A protein and the small-molecule ligand that binds it are described below.
Small molecule (SMILES): COc1cc2c(Nc3cc(Cl)c(OC)c(Cl)c3)c(C#N)cnc2cc1OCCCN1CCN(C)CC1

Sequence of chain 1.A:
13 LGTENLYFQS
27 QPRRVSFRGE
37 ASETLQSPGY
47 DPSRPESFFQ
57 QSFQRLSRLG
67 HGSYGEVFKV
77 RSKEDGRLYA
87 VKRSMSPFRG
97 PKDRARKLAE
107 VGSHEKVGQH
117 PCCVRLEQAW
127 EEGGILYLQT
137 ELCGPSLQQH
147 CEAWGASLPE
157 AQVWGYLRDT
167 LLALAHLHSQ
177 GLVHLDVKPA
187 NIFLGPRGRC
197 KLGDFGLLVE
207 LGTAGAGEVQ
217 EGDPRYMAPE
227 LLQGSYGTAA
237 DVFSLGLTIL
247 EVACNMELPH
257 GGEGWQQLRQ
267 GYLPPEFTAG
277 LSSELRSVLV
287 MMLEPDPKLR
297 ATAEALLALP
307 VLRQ

Binding-site contacts:
Ligand atom OAV contacts residue LEU65 of chain 1.A at 3.8 Å.
Ligand atom NAT contacts residue CYS139 of chain 1.A at 3.0 Å (h-bond).
Ligand atom CAK contacts residue LEU138 of chain 1.A at 3.8 Å (hydrophobic).
Ligand atom O02 contacts residue LYS88 of chain 1.A at 3.0 Å.
Ligand atom OAV contacts residue GLN145 of chain 1.A at 3.2 Å (h-bond).
Ligand atom OAW contacts residue GLN145 of chain 1.A at 3.7 Å.
Ligand atom CAM contacts residue PRO141 of chain 1.A at 3.7 Å (hydrophobic).
Ligand atom CBD contacts residue GLY140 of chain 1.A at 3.8 Å.
Ligand atom CL2 contacts residue THR136 of chain 1.A at 3.6 Å.
Ligand atom CAZ contacts residue VAL73 of chain 1.A at 3.6 Å (hydrophobic).
Ligand atom CAK contacts residue GLY140 of chain 1.A at 3.4 Å.
Ligand atom CL2 contacts residue ALA86 of chain 1.A at 3.6 Å.
Ligand atom CAA contacts residue LEU65 of chain 1.A at 3.3 Å (hydrophobic).
Ligand atom OAW contacts residue LEU65 of chain 1.A at 3.6 Å.
Ligand atom C01 contacts residue GLU106 of chain 1.A at 3.5 Å.
Ligand atom CL1 contacts residue LYS88 of chain 1.A at 3.7 Å.
Ligand atom NAU contacts residue EDO1 of chain 1.D at 2.9 Å (h-bond).
Ligand atom CAK contacts residue CYS139 of chain 1.A at 3.4 Å (hydrophobic).
Ligand atom CAL contacts residue EDO1 of chain 1.D at 3.4 Å.
Ligand atom CAH contacts residue CYS139 of chain 1.A at 3.6 Å (hydrophobic).
Ligand atom CBB contacts residue EDO1 of chain 1.D at 3.5 Å.
Ligand atom CAJ contacts residue EDO1 of chain 1.D at 3.7 Å.
Ligand atom CL2 contacts residue LYS88 of chain 1.A at 3.4 Å.
Ligand atom CBE contacts residue PHE189 of chain 1.A at 3.4 Å (hydrophobic).
Ligand atom CBG contacts residue PHE189 of chain 1.A at 3.4 Å (hydrophobic).
Ligand atom NAD contacts residue VAL120 of chain 1.A at 3.5 Å.
Ligand atom CAN contacts residue CYS139 of chain 1.A at 3.4 Å (hydrophobic).
Ligand atom OAW contacts residue GLY140 of chain 1.A at 3.8 Å.
Ligand atom CAN contacts residue GLY140 of chain 1.A at 3.5 Å.
Ligand atom CAL contacts residue PHE189 of chain 1.A at 3.5 Å (hydrophobic).
Ligand atom CL2 contacts residue LEU134 of chain 1.A at 3.3 Å.
Ligand atom CAG contacts residue THR136 of chain 1.A at 3.4 Å.
Ligand atom CAH contacts residue GLU137 of chain 1.A at 3.4 Å.
Ligand atom NAU contacts residue PHE189 of chain 1.A at 3.4 Å.
Ligand atom NAD contacts residue THR136 of chain 1.A at 3.5 Å (h-bond).
Ligand atom CAN contacts residue PRO141 of chain 1.A at 3.8 Å (hydrophobic).
Ligand atom CAA contacts residue GLN145 of chain 1.A at 3.5 Å.
Ligand atom CAC contacts residue LEU65 of chain 1.A at 3.8 Å (hydrophobic).
Ligand atom CAA contacts residue EDO1 of chain 1.D at 3.6 Å.
Ligand atom CL1 contacts residue ASP200 of chain 1.A at 3.4 Å.